Binding-site contacts:
Ligand atom C1 contacts residue ASN160 of chain 1.D at 1.4 Å.
Ligand atom O3 contacts residue ASN160 of chain 1.D at 4.1 Å.
Ligand atom O6 contacts residue THR162 of chain 1.D at 3.9 Å.
Ligand atom C4 contacts residue ASN160 of chain 1.D at 4.3 Å.
Ligand atom C6 contacts residue THR162 of chain 1.D at 4.3 Å.
Ligand atom C5 contacts residue ASN160 of chain 1.D at 3.6 Å.
Ligand atom N2 contacts residue ASN160 of chain 1.D at 3.3 Å (h-bond).
Ligand atom C1 contacts residue ASN163 of chain 1.D at 4.2 Å.
Ligand atom O5 contacts residue THR162 of chain 1.D at 4.4 Å.
Ligand atom C1 contacts residue THR162 of chain 1.D at 4.1 Å.
Ligand atom O7 contacts residue ASN160 of chain 1.D at 3.9 Å.
Ligand atom O5 contacts residue ASN160 of chain 1.D at 2.4 Å (h-bond).
Ligand atom O5 contacts residue ASN163 of chain 1.D at 3.9 Å.
Ligand atom C7 contacts residue ASN160 of chain 1.D at 3.9 Å.
Ligand atom C5 contacts residue THR162 of chain 1.D at 3.9 Å.
Ligand atom C3 contacts residue ASN160 of chain 1.D at 3.7 Å.
Ligand atom O6 contacts residue ASN163 of chain 1.D at 3.6 Å.
Ligand atom C2 contacts residue ASN160 of chain 1.D at 2.4 Å.

Sequence of chain 1.D:
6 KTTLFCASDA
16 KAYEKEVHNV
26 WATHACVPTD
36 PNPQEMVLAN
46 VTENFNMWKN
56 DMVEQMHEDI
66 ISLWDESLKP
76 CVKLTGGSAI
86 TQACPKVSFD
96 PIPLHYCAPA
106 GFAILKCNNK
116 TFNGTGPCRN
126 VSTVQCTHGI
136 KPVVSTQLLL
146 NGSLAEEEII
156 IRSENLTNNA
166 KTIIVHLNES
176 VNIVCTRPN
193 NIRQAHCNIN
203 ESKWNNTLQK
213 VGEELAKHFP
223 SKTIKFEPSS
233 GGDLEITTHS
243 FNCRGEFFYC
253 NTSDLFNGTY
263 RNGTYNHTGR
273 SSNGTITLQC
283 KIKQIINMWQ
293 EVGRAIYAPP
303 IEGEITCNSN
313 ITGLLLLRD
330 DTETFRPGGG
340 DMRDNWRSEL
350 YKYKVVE

The small molecule below binds the protein below.
Small molecule (SMILES): CC(=O)N[C@@H]1[C@@H](O)[C@H](O)[C@@H](CO)O[C@H]1O